Sequence of chain 1.A:
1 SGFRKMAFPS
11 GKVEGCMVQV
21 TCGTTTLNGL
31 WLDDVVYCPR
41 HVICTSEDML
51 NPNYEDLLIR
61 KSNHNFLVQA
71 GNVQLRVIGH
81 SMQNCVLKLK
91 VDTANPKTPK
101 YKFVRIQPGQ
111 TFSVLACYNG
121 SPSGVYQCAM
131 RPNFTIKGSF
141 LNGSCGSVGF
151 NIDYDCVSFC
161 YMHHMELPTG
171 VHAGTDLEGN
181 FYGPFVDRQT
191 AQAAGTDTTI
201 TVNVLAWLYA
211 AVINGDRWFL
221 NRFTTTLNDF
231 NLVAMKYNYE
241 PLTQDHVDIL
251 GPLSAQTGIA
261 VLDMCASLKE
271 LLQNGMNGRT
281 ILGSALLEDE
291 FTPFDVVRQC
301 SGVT

A protein and the small-molecule ligand that binds it are described below.
Small molecule (SMILES): CCNC(=O)[C@@H](c1cccnc1)N(C(=O)CC)c1ccc(C(C)(C)C)cc1

Binding-site contacts:
Ligand atom C18 contacts residue CYS145 of chain 1.A at 3.9 Å (hydrophobic).
Ligand atom C6 contacts residue HIS41 of chain 1.A at 3.6 Å.
Ligand atom C11 contacts residue HIS41 of chain 1.A at 3.6 Å.
Ligand atom C20 contacts residue PHE140 of chain 1.A at 3.4 Å (hydrophobic).
Ligand atom C5 contacts residue HIS41 of chain 1.A at 3.6 Å.
Ligand atom C20 contacts residue LEU141 of chain 1.A at 3.5 Å (hydrophobic).
Ligand atom C4 contacts residue CYS145 of chain 1.A at 3.2 Å (hydrophobic).
Ligand atom C20 contacts residue ASN142 of chain 1.A at 3.8 Å.
Ligand atom O1 contacts residue ASN142 of chain 1.A at 3.1 Å (h-bond).
Ligand atom C17 contacts residue ASN142 of chain 1.A at 3.7 Å.
Ligand atom C16 contacts residue ASP187 of chain 1.A at 3.5 Å.
Ligand atom O1 contacts residue CYS145 of chain 1.A at 3.6 Å.
Ligand atom C2 contacts residue GLU166 of chain 1.A at 3.9 Å.
Ligand atom C18 contacts residue HIS163 of chain 1.A at 3.6 Å.
Ligand atom N1 contacts residue CYS145 of chain 1.A at 3.8 Å.
Ligand atom C16 contacts residue TYR54 of chain 1.A at 3.8 Å (hydrophobic).
Ligand atom C3 contacts residue ASN142 of chain 1.A at 3.5 Å.
Ligand atom C21 contacts residue ASN142 of chain 1.A at 3.3 Å.
Ligand atom C12 contacts residue HIS164 of chain 1.A at 3.2 Å.
Ligand atom O contacts residue MET165 of chain 1.A at 3.4 Å.
Ligand atom O1 contacts residue GLY143 of chain 1.A at 3.1 Å (h-bond).
Ligand atom C12 contacts residue HIS41 of chain 1.A at 3.6 Å.
Ligand atom N2 contacts residue HIS163 of chain 1.A at 2.8 Å (h-bond).
Ligand atom C4 contacts residue ASN142 of chain 1.A at 3.8 Å.
Ligand atom C19 contacts residue LEU141 of chain 1.A at 3.5 Å (hydrophobic).
Ligand atom N2 contacts residue SER144 of chain 1.A at 3.6 Å.
Ligand atom C19 contacts residue HIS163 of chain 1.A at 3.7 Å.
Ligand atom C19 contacts residue SER144 of chain 1.A at 3.8 Å.
Ligand atom C14 contacts residue MET49 of chain 1.A at 3.8 Å (hydrophobic).
Ligand atom C19 contacts residue GLU166 of chain 1.A at 3.9 Å.
Ligand atom C19 contacts residue PHE140 of chain 1.A at 3.2 Å (hydrophobic).
Ligand atom C11 contacts residue HIS164 of chain 1.A at 3.7 Å.
Ligand atom O contacts residue GLU166 of chain 1.A at 2.8 Å (salt-bridge).
Ligand atom C20 contacts residue GLU166 of chain 1.A at 3.8 Å.
Ligand atom C5 contacts residue CYS145 of chain 1.A at 2.8 Å (hydrophobic).
Ligand atom C6 contacts residue CYS145 of chain 1.A at 1.8 Å (hydrophobic).
Ligand atom C14 contacts residue GLN189 of chain 1.A at 3.6 Å.
Ligand atom C contacts residue GLN189 of chain 1.A at 3.6 Å.
Ligand atom C16 contacts residue HIS41 of chain 1.A at 3.7 Å.
Ligand atom C18 contacts residue GLU166 of chain 1.A at 3.9 Å.